This protein binds this small molecule.
Small molecule (SMILES): O=c1ccn([C@@H]2O[C@H](CO)[C@H]3O[V](=O)(O)(O)O[C@H]32)c(=O)[nH]1

Binding-site contacts:
Ligand atom C4 contacts residue TYR50 of chain 2.A at 4.3 Å (hydrophobic).
Ligand atom C2' contacts residue TRP171 of chain 1.A at 4.3 Å (hydrophobic).
Ligand atom C3' contacts residue TRP171 of chain 1.A at 3.6 Å (hydrophobic).
Ligand atom O3' contacts residue THR44 of chain 1.A at 3.2 Å (h-bond).
Ligand atom O5' contacts residue THR44 of chain 1.A at 4.2 Å.
Ligand atom C5' contacts residue THR161 of chain 1.A at 4.0 Å.
Ligand atom O4 contacts residue THR163 of chain 1.A at 4.1 Å.
Ligand atom O5' contacts residue SER10 of chain 1.A at 2.6 Å (h-bond).
Ligand atom C4 contacts residue THR163 of chain 1.A at 3.9 Å.
Ligand atom O3' contacts residue HIS42 of chain 1.A at 3.7 Å.
Ligand atom N3 contacts residue TYR50 of chain 2.A at 4.2 Å.
Ligand atom C4' contacts residue THR44 of chain 1.A at 4.1 Å.
Ligand atom O3V contacts residue HIS42 of chain 1.A at 4.2 Å.
Ligand atom O1V contacts residue THR44 of chain 1.A at 3.5 Å (h-bond).
Ligand atom O2 contacts residue PHE84 of chain 1.A at 3.0 Å.
Ligand atom N3 contacts residue PHE84 of chain 1.A at 4.0 Å.
Ligand atom V contacts residue THR44 of chain 1.A at 3.7 Å.
Ligand atom O4 contacts residue TYR50 of chain 2.A at 3.4 Å (h-bond).
Ligand atom O3V contacts residue SER121 of chain 1.A at 3.0 Å (h-bond).
Ligand atom V contacts residue TYR124 of chain 1.A at 4.0 Å.
Ligand atom O3' contacts residue TYR124 of chain 1.A at 4.3 Å.
Ligand atom V contacts residue HIS42 of chain 1.A at 4.0 Å.
Ligand atom O3' contacts residue TRP171 of chain 1.A at 4.2 Å.
Ligand atom V contacts residue HIS119 of chain 1.A at 4.1 Å.
Ligand atom O2V contacts residue TYR124 of chain 1.A at 3.9 Å.
Ligand atom O5' contacts residue THR161 of chain 1.A at 3.5 Å.
Ligand atom C2 contacts residue THR163 of chain 1.A at 3.3 Å.
Ligand atom O1V contacts residue HIS119 of chain 1.A at 3.3 Å (h-bond).
Ligand atom O2 contacts residue THR163 of chain 1.A at 3.1 Å (h-bond).
Ligand atom O3V contacts residue PHE84 of chain 1.A at 4.3 Å.
Ligand atom C5' contacts residue SER10 of chain 1.A at 3.9 Å.
Ligand atom O5' contacts residue TRP12 of chain 1.A at 3.2 Å (h-bond).
Ligand atom O2V contacts residue HIS42 of chain 1.A at 2.6 Å (h-bond).
Ligand atom N3 contacts residue THR163 of chain 1.A at 2.8 Å (h-bond).
Ligand atom O3V contacts residue TYR124 of chain 1.A at 3.1 Å (h-bond).
Ligand atom O2V contacts residue THR44 of chain 1.A at 3.1 Å (h-bond).
Ligand atom O2 contacts residue TRP171 of chain 1.A at 4.0 Å.
Ligand atom C2 contacts residue PHE84 of chain 1.A at 3.9 Å (hydrophobic).
Ligand atom C5' contacts residue THR163 of chain 1.A at 3.9 Å.
Ligand atom O3V contacts residue HIS119 of chain 1.A at 3.9 Å.

Sequence of chain 1.A:
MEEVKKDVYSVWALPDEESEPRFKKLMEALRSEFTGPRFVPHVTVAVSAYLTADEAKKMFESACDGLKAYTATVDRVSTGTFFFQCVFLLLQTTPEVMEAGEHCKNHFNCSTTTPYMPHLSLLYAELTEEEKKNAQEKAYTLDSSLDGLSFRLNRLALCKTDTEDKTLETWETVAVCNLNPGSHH

Sequence of chain 2.A:
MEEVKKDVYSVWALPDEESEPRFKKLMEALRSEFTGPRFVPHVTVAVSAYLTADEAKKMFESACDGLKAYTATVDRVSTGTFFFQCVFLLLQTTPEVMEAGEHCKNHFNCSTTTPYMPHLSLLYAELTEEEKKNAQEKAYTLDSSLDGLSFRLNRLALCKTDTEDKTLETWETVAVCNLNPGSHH